Binding-site contacts:
Ligand atom C3 contacts residue HIS84 of chain 1.A at 3.1 Å.
Ligand atom C10 contacts residue LEU134 of chain 1.A at 3.6 Å (hydrophobic).
Ligand atom C24 contacts residue GLU12 of chain 1.A at 3.6 Å.
Ligand atom O23 contacts residue GLU12 of chain 1.A at 3.1 Å (salt-bridge).
Ligand atom C1 contacts residue ASP86 of chain 1.A at 3.2 Å.
Ligand atom C71 contacts residue LEU134 of chain 1.A at 3.2 Å (hydrophobic).
Ligand atom O11 contacts residue LEU83 of chain 1.A at 2.7 Å (h-bond).
Ligand atom C2 contacts residue ASP86 of chain 1.A at 3.3 Å.
Ligand atom C5 contacts residue LEU83 of chain 1.A at 3.6 Å (hydrophobic).
Ligand atom O1 contacts residue ASP145 of chain 1.A at 3.0 Å.
Ligand atom O19 contacts residue ALA144 of chain 1.A at 3.5 Å.
Ligand atom C8 contacts residue ILE10 of chain 1.A at 3.6 Å (hydrophobic).
Ligand atom O71 contacts residue ILE10 of chain 1.A at 3.7 Å.
Ligand atom O11 contacts residue GLU81 of chain 1.A at 3.7 Å.
Ligand atom O19 contacts residue ASP145 of chain 1.A at 3.1 Å.
Ligand atom N9 contacts residue LEU83 of chain 1.A at 3.0 Å (h-bond).
Ligand atom O19 contacts residue ASN132 of chain 1.A at 3.4 Å (h-bond).
Ligand atom O11 contacts residue PHE82 of chain 1.A at 3.5 Å.
Ligand atom C25 contacts residue VAL18 of chain 1.A at 3.4 Å (hydrophobic).
Ligand atom C21 contacts residue ASN132 of chain 1.A at 3.7 Å.
Ligand atom O1 contacts residue LYS33 of chain 1.A at 3.3 Å (salt-bridge).
Ligand atom N12 contacts residue GLU81 of chain 1.A at 3.0 Å (salt-bridge).
Ligand atom O11 contacts residue LEU134 of chain 1.A at 3.6 Å.
Ligand atom C11 contacts residue ALA31 of chain 1.A at 3.4 Å (hydrophobic).
Ligand atom C17 contacts residue PHE80 of chain 1.A at 3.8 Å (hydrophobic).
Ligand atom O11 contacts residue ALA31 of chain 1.A at 3.8 Å.
Ligand atom C4 contacts residue LEU83 of chain 1.A at 3.8 Å (hydrophobic).
Ligand atom C13 contacts residue LEU134 of chain 1.A at 3.4 Å (hydrophobic).
Ligand atom N12 contacts residue ALA31 of chain 1.A at 3.2 Å.
Ligand atom C11 contacts residue LEU134 of chain 1.A at 3.2 Å (hydrophobic).
Ligand atom C14 contacts residue LEU134 of chain 1.A at 3.7 Å (hydrophobic).
Ligand atom C23 contacts residue GLU12 of chain 1.A at 3.0 Å.
Ligand atom C11 contacts residue GLU81 of chain 1.A at 3.8 Å.
Ligand atom N12 contacts residue LEU134 of chain 1.A at 3.2 Å.
Ligand atom C18 contacts residue PHE80 of chain 1.A at 3.6 Å (hydrophobic).
Ligand atom N9 contacts residue ILE10 of chain 1.A at 3.4 Å.
Ligand atom C13 contacts residue ALA31 of chain 1.A at 3.6 Å (hydrophobic).
Ligand atom C4 contacts residue HIS84 of chain 1.A at 2.9 Å.
Ligand atom C2 contacts residue GLN85 of chain 1.A at 3.8 Å.
Ligand atom S19 contacts residue ASP145 of chain 1.A at 3.6 Å.

The protein below binds the small molecule below.
Small molecule (SMILES): C[C@@]1(O)C(=C2C(=O)Nc3ccc(S(=O)(=O)N4CCC(O)CC4)cc32)Nc2ccccc21

Sequence of chain 1.A:
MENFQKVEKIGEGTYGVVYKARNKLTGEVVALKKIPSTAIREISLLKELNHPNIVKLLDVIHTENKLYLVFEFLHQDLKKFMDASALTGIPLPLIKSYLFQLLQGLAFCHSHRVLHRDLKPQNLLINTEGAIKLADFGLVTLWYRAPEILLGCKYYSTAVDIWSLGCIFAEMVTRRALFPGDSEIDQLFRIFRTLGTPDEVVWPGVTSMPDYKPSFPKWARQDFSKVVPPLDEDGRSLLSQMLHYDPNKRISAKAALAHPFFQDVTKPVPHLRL